This protein binds this small molecule.
Small molecule (SMILES): COC[C@H](NC(=O)[C@H](CC(=O)NOC(C)(C)C)NC(=O)c1cc(C)on1)C(=O)NCc1cccc2ccccc12

Binding-site contacts:
Ligand atom O18 contacts residue THR21 of chain 1.Y at 3.0 Å (h-bond).
Ligand atom N32 contacts residue ASP124 of chain 1.Z at 3.7 Å.
Ligand atom C15 contacts residue SER20 of chain 1.Y at 3.6 Å.
Ligand atom O26 contacts residue GLN22 of chain 1.Y at 3.3 Å (h-bond).
Ligand atom O40 contacts residue GLN22 of chain 1.Y at 3.5 Å.
Ligand atom C04 contacts residue THR21 of chain 1.Y at 3.7 Å.
Ligand atom C24 contacts residue GLN22 of chain 1.Y at 3.6 Å.
Ligand atom O31 contacts residue GLN22 of chain 1.Y at 3.1 Å (h-bond).
Ligand atom C09 contacts residue ILE45 of chain 1.Y at 3.7 Å (hydrophobic).
Ligand atom C24 contacts residue ASP124 of chain 1.Z at 3.7 Å.
Ligand atom N06 contacts residue GLY47 of chain 1.Y at 2.9 Å (h-bond).
Ligand atom C14 contacts residue SER20 of chain 1.Y at 3.6 Å.
Ligand atom N03 contacts residue THR21 of chain 1.Y at 2.7 Å (h-bond).
Ligand atom O31 contacts residue SER20 of chain 1.Y at 3.4 Å (h-bond).
Ligand atom C16 contacts residue VAL31 of chain 1.Y at 3.5 Å (hydrophobic).
Ligand atom C12 contacts residue VAL31 of chain 1.Y at 3.6 Å (hydrophobic).
Ligand atom C07 contacts residue THR1 of chain 1.Y at 3.2 Å.
Ligand atom O01 contacts residue THR48 of chain 1.Y at 3.6 Å.
Ligand atom O31 contacts residue SER27 of chain 1.Y at 2.7 Å (h-bond).
Ligand atom C23 contacts residue ASP124 of chain 1.Z at 3.5 Å.
Ligand atom C14 contacts residue VAL31 of chain 1.Y at 3.6 Å (hydrophobic).
Ligand atom C10 contacts residue ALA52 of chain 1.Y at 3.7 Å (hydrophobic).
Ligand atom C15 contacts residue VAL31 of chain 1.Y at 3.5 Å (hydrophobic).
Ligand atom C04 contacts residue GLY47 of chain 1.Y at 3.6 Å.
Ligand atom O01 contacts residue ALA49 of chain 1.Y at 2.9 Å (h-bond).
Ligand atom C15 contacts residue ALA49 of chain 1.Y at 3.5 Å (hydrophobic).
Ligand atom C28 contacts residue TRP129 of chain 1.Z at 3.7 Å (hydrophobic).
Ligand atom C02 contacts residue THR21 of chain 1.Y at 3.5 Å.
Ligand atom C16 contacts residue ALA49 of chain 1.Y at 3.7 Å (hydrophobic).
Ligand atom C38 contacts residue LEU98 of chain 1.Y at 3.6 Å (hydrophobic).
Ligand atom C10 contacts residue ILE45 of chain 1.Y at 3.3 Å (hydrophobic).
Ligand atom C14 contacts residue ALA49 of chain 1.Y at 3.5 Å (hydrophobic).
Ligand atom C05 contacts residue GLY47 of chain 1.Y at 3.6 Å.
Ligand atom C17 contacts residue VAL31 of chain 1.Y at 3.5 Å (hydrophobic).
Ligand atom C22 contacts residue THR21 of chain 1.Y at 3.7 Å.
Ligand atom O18 contacts residue SER20 of chain 1.Y at 3.5 Å.
Ligand atom C30 contacts residue SER122 of chain 1.Z at 3.1 Å.
Ligand atom N25 contacts residue ASP124 of chain 1.Z at 3.0 Å (salt-bridge).
Ligand atom C13 contacts residue ALA49 of chain 1.Y at 3.7 Å (hydrophobic).
Ligand atom C21 contacts residue GLY47 of chain 1.Y at 3.6 Å.

Sequence of chain 1.Z:
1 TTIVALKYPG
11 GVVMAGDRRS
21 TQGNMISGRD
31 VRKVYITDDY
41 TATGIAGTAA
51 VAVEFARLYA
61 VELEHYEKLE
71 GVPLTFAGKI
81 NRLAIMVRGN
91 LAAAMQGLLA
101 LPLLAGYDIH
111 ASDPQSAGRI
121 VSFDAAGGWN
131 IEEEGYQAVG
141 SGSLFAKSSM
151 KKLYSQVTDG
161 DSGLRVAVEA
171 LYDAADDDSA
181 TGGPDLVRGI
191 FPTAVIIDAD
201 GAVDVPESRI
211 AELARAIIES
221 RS

Sequence of chain 1.Y:
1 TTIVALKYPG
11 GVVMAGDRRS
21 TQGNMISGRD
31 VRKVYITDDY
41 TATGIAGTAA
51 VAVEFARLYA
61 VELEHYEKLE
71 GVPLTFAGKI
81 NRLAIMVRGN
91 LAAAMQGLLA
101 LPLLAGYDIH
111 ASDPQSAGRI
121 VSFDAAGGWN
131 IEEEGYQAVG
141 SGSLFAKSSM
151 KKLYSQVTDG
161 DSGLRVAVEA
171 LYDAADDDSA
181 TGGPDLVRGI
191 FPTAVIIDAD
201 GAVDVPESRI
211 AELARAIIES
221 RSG